Binding-site contacts:
Ligand atom C2 contacts residue LYS97 of chain 1.A at 4.0 Å.
Ligand atom N1 contacts residue ILE98 of chain 1.A at 2.9 Å (h-bond).
Ligand atom O3' contacts residue ASP217 of chain 1.A at 2.6 Å (salt-bridge).
Ligand atom O3' contacts residue ILE216 of chain 1.A at 3.9 Å.
Ligand atom O5' contacts residue ASP217 of chain 1.A at 2.8 Å (salt-bridge).
Ligand atom C8 contacts residue ILE44 of chain 1.A at 3.9 Å (hydrophobic).
Ligand atom C3' contacts residue ILE216 of chain 1.A at 3.8 Å (hydrophobic).
Ligand atom N7 contacts residue ILE44 of chain 1.A at 3.7 Å.
Ligand atom C4 contacts residue ILE44 of chain 1.A at 3.9 Å (hydrophobic).
Ligand atom C1' contacts residue SER28 of chain 1.A at 3.6 Å.
Ligand atom C2' contacts residue ILE216 of chain 1.A at 3.5 Å (hydrophobic).
Ligand atom C5 contacts residue ILE216 of chain 1.A at 4.1 Å (hydrophobic).
Ligand atom N6 contacts residue THR96 of chain 1.A at 3.2 Å (h-bond).
Ligand atom N9 contacts residue ILE216 of chain 1.A at 3.9 Å.
Ligand atom C5' contacts residue ALA36 of chain 1.A at 4.1 Å (hydrophobic).
Ligand atom C2 contacts residue LEU204 of chain 1.A at 3.8 Å (hydrophobic).
Ligand atom N6 contacts residue ILE44 of chain 1.A at 4.0 Å.
Ligand atom O5' contacts residue LYS46 of chain 1.A at 3.3 Å.
Ligand atom C6 contacts residue ILE216 of chain 1.A at 3.9 Å (hydrophobic).
Ligand atom C2 contacts residue ILE98 of chain 1.A at 2.9 Å (hydrophobic).
Ligand atom C6 contacts residue THR96 of chain 1.A at 4.1 Å.
Ligand atom C3' contacts residue ASP217 of chain 1.A at 3.2 Å.
Ligand atom N1 contacts residue ILE216 of chain 1.A at 4.1 Å.
Ligand atom C8 contacts residue ASP217 of chain 1.A at 4.0 Å.
Ligand atom O4' contacts residue GLY29 of chain 1.A at 3.9 Å.
Ligand atom N1 contacts residue LYS97 of chain 1.A at 3.8 Å.
Ligand atom O3' contacts residue HIS202 of chain 1.A at 3.9 Å.
Ligand atom C6 contacts residue ILE98 of chain 1.A at 3.8 Å (hydrophobic).
Ligand atom N3 contacts residue ILE216 of chain 1.A at 4.1 Å.
Ligand atom O4' contacts residue ALA36 of chain 1.A at 3.5 Å.
Ligand atom N1 contacts residue ILE44 of chain 1.A at 3.9 Å.
Ligand atom C5 contacts residue ILE44 of chain 1.A at 3.6 Å (hydrophobic).
Ligand atom N6 contacts residue ILE98 of chain 1.A at 4.0 Å.
Ligand atom N6 contacts residue PRO76 of chain 1.A at 3.5 Å.
Ligand atom C5' contacts residue ASP217 of chain 1.A at 3.9 Å.
Ligand atom C4 contacts residue ILE216 of chain 1.A at 3.9 Å (hydrophobic).
Ligand atom C5' contacts residue GLU30 of chain 1.A at 4.0 Å.
Ligand atom C4' contacts residue GLU30 of chain 1.A at 4.1 Å.
Ligand atom C6 contacts residue ILE44 of chain 1.A at 3.6 Å (hydrophobic).
Ligand atom O4' contacts residue SER28 of chain 1.A at 3.6 Å (h-bond).

The protein below binds the small molecule below.
Small molecule (SMILES): Nc1ncnc2c1ncn2[C@@H]1O[C@H](CO)[C@@H](O)[C@H]1O

Sequence of chain 1.A:
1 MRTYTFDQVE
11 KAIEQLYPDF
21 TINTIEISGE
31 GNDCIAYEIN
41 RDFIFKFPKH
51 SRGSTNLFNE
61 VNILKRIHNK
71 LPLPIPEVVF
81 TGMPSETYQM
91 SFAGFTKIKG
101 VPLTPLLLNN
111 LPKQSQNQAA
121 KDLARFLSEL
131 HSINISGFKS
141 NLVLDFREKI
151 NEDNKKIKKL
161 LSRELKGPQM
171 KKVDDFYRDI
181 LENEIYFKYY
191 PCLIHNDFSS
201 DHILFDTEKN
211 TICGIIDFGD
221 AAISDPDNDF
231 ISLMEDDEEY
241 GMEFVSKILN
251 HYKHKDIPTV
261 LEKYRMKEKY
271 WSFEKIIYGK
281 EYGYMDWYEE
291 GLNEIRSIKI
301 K